Sequence of chain 1.A:
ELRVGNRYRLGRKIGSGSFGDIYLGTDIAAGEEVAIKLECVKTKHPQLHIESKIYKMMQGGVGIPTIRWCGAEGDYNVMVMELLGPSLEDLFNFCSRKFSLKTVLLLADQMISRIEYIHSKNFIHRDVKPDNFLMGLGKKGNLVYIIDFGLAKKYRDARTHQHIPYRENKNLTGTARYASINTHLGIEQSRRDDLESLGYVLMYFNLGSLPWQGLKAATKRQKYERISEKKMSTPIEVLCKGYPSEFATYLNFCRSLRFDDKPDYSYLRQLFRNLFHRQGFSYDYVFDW

This small molecule binds to this protein.
Small molecule (SMILES): CC(C)C[C@H](NC(=O)[C@H](COP(=O)(O)O)NC(=O)[C@H](C)NC(=O)[C@@H](NC(=O)[C@@H](N)COP(=O)(O)O)C(C)C)C(=O)N[C@H](C(=O)N[C@H](C=O)COP(=O)(O)O)[C@@H](C)O

Binding-site contacts:
Ligand atom CG contacts residue GLY182 of chain 1.A at 3.4 Å.
Ligand atom O contacts residue LEU159 of chain 1.A at 3.3 Å.
Ligand atom OG contacts residue ASP135 of chain 1.A at 3.2 Å (salt-bridge).
Ligand atom CB contacts residue THR181 of chain 1.A at 3.3 Å.
Ligand atom O contacts residue LYS137 of chain 1.A at 3.2 Å (salt-bridge).
Ligand atom O1P contacts residue ASP156 of chain 1.A at 3.4 Å (salt-bridge).
Ligand atom O2P contacts residue ARG134 of chain 1.A at 2.9 Å (salt-bridge).
Ligand atom O contacts residue ALA184 of chain 1.A at 3.3 Å (h-bond).
Ligand atom O contacts residue LEU180 of chain 1.A at 3.3 Å (h-bond).
Ligand atom CD2 contacts residue TYR232 of chain 1.A at 3.1 Å (hydrophobic).
Ligand atom CB contacts residue GLY182 of chain 1.A at 3.4 Å.
Ligand atom O contacts residue ARG185 of chain 1.A at 3.0 Å (salt-bridge).
Ligand atom CD1 contacts residue TYR232 of chain 1.A at 3.4 Å (hydrophobic).
Ligand atom O contacts residue SER26 of chain 1.A at 2.5 Å (h-bond).
Ligand atom N contacts residue THR181 of chain 1.A at 3.4 Å (h-bond).
Ligand atom O2P contacts residue ARG185 of chain 1.A at 2.7 Å (salt-bridge).
Ligand atom N contacts residue GLY182 of chain 1.A at 2.6 Å (h-bond).
Ligand atom O2P contacts residue ASP135 of chain 1.A at 3.6 Å (salt-bridge).
Ligand atom O2P contacts residue ASP156 of chain 1.A at 2.5 Å (salt-bridge).
Ligand atom O contacts residue GLY182 of chain 1.A at 3.3 Å (h-bond).
Ligand atom O3P contacts residue SER26 of chain 1.A at 2.9 Å (h-bond).
Ligand atom OG contacts residue LYS137 of chain 1.A at 3.1 Å (salt-bridge).
Ligand atom C contacts residue GLY182 of chain 1.A at 3.5 Å.
Ligand atom CG1 contacts residue ARG185 of chain 1.A at 3.5 Å.
Ligand atom P contacts residue ASP156 of chain 1.A at 3.5 Å.
Ligand atom CA contacts residue GLY182 of chain 1.A at 3.5 Å.
Ligand atom O1P contacts residue LYS178 of chain 1.A at 2.5 Å (salt-bridge).
Ligand atom CA contacts residue THR181 of chain 1.A at 3.6 Å.
Ligand atom O3P contacts residue ARG185 of chain 1.A at 2.7 Å (salt-bridge).
Ligand atom O contacts residue THR181 of chain 1.A at 3.5 Å.
Ligand atom O3P contacts residue GLY25 of chain 1.A at 3.0 Å.
Ligand atom O3P contacts residue GLN221 of chain 1.A at 3.5 Å.
Ligand atom O1P contacts residue GLY222 of chain 1.A at 2.9 Å (h-bond).
Ligand atom C contacts residue SER26 of chain 1.A at 3.5 Å.
Ligand atom CD1 contacts residue LEU180 of chain 1.A at 3.5 Å (hydrophobic).
Ligand atom O1P contacts residue LYS137 of chain 1.A at 2.9 Å (salt-bridge).
Ligand atom O1P contacts residue ARG134 of chain 1.A at 2.7 Å (salt-bridge).
Ligand atom O contacts residue GLY182 of chain 1.A at 2.9 Å (h-bond).
Ligand atom O contacts residue THR183 of chain 1.A at 3.6 Å.
Ligand atom CA contacts residue GLY182 of chain 1.A at 3.5 Å.